Sequence of chain 2.A:
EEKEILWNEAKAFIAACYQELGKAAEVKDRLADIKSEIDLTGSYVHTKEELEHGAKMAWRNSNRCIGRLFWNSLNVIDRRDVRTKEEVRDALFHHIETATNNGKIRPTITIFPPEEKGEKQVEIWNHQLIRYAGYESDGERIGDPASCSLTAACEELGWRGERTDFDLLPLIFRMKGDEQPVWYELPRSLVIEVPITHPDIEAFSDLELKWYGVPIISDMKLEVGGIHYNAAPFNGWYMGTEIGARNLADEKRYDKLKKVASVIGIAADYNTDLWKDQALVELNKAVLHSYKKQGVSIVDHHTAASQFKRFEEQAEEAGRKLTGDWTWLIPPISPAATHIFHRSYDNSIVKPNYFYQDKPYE

Binding-site contacts:
Ligand atom N01 contacts residue HEM1 of chain 2.B at 3.8 Å.
Ligand atom C28 contacts residue HEM1 of chain 2.B at 2.9 Å.
Ligand atom C08 contacts residue GLU243 of chain 2.A at 3.3 Å.
Ligand atom O29 contacts residue HIS128 of chain 2.A at 3.9 Å.
Ligand atom C02 contacts residue HEM1 of chain 2.B at 3.7 Å.
Ligand atom C02 contacts residue PRO216 of chain 2.A at 4.0 Å (hydrophobic).
Ligand atom C03 contacts residue GLY237 of chain 2.A at 3.8 Å.
Ligand atom C02 contacts residue GLU243 of chain 2.A at 3.6 Å.
Ligand atom C07 contacts residue GLY237 of chain 2.A at 3.5 Å.
Ligand atom N13 contacts residue GLU243 of chain 2.A at 3.1 Å (salt-bridge).
Ligand atom C02 contacts residue TRP238 of chain 2.A at 3.7 Å (hydrophobic).
Ligand atom N21 contacts residue HEM1 of chain 2.B at 3.0 Å (h-bond).
Ligand atom N02 contacts residue TRP238 of chain 2.A at 2.7 Å (h-bond).
Ligand atom C28 contacts residue TRP329 of chain 2.A at 3.8 Å (hydrophobic).
Ligand atom N02 contacts residue GLU243 of chain 2.A at 2.9 Å (salt-bridge).
Ligand atom C07 contacts residue PHE235 of chain 2.A at 3.6 Å (hydrophobic).
Ligand atom C05 contacts residue ILE218 of chain 2.A at 3.4 Å (hydrophobic).
Ligand atom C10 contacts residue GLN129 of chain 2.A at 3.3 Å.
Ligand atom C07 contacts residue HEM1 of chain 2.B at 3.5 Å.
Ligand atom C03 contacts residue HEM1 of chain 2.B at 3.4 Å.
Ligand atom C10 contacts residue ILE218 of chain 2.A at 3.5 Å (hydrophobic).
Ligand atom C06 contacts residue GLU243 of chain 2.A at 3.5 Å.
Ligand atom C26 contacts residue HEM1 of chain 2.B at 3.3 Å.
Ligand atom N22 contacts residue TYR357 of chain 2.A at 3.9 Å.
Ligand atom C12 contacts residue HEM1 of chain 2.B at 2.9 Å.
Ligand atom C04 contacts residue HEM1 of chain 2.B at 3.9 Å.
Ligand atom N02 contacts residue TYR239 of chain 2.A at 3.6 Å.
Ligand atom N02 contacts residue MET240 of chain 2.A at 4.0 Å.
Ligand atom O29 contacts residue HEM1 of chain 2.B at 3.4 Å (h-bond).
Ligand atom C08 contacts residue HEM1 of chain 2.B at 3.4 Å.
Ligand atom C11 contacts residue HEM1 of chain 2.B at 2.9 Å.
Ligand atom N01 contacts residue GLU243 of chain 2.A at 2.7 Å (salt-bridge).
Ligand atom C06 contacts residue HEM1 of chain 2.B at 4.0 Å.
Ligand atom C08 contacts residue ILE218 of chain 2.A at 3.9 Å (hydrophobic).
Ligand atom N13 contacts residue HEM1 of chain 2.B at 2.8 Å (h-bond).
Ligand atom O09 contacts residue GLN129 of chain 2.A at 3.9 Å.
Ligand atom N02 contacts residue HEM1 of chain 2.B at 3.4 Å.
Ligand atom N21 contacts residue TYR357 of chain 2.A at 3.9 Å.
Ligand atom C07 contacts residue ASN236 of chain 2.A at 3.8 Å.
Ligand atom O09 contacts residue GLU243 of chain 2.A at 3.5 Å (salt-bridge).

A protein and the small-molecule ligand that binds it are described below.
Small molecule (SMILES): Cc1cc(N)nc(COC[C@H](CN)OCc2cc(C)cc(N)n2)c1